Sequence of chain 2.A:
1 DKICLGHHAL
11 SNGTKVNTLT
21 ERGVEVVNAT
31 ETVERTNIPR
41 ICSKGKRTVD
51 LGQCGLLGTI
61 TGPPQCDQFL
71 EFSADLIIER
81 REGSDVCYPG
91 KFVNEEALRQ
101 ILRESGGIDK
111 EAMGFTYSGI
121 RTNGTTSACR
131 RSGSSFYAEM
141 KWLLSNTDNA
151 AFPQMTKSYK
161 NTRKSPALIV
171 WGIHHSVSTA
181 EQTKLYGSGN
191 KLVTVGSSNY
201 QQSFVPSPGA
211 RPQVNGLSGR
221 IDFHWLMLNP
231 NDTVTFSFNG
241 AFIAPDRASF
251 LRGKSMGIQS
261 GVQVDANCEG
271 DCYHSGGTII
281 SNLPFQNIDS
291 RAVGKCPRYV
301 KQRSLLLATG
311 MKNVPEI

Binding-site contacts:
Ligand atom N2 contacts residue ASN28 of chain 2.A at 3.0 Å (h-bond).
Ligand atom O5 contacts residue THR309 of chain 2.A at 4.1 Å.
Ligand atom C5 contacts residue ALA29 of chain 2.A at 4.5 Å (hydrophobic).
Ligand atom C3 contacts residue ASN28 of chain 2.A at 3.8 Å.
Ligand atom O7 contacts residue ASN28 of chain 2.A at 4.0 Å.
Ligand atom O5 contacts residue ASN28 of chain 2.A at 2.4 Å (h-bond).
Ligand atom C7 contacts residue ASN28 of chain 2.A at 3.7 Å.
Ligand atom C5 contacts residue ASN28 of chain 2.A at 3.6 Å.
Ligand atom O5 contacts residue ALA29 of chain 2.A at 4.1 Å.
Ligand atom C2 contacts residue ASN28 of chain 2.A at 2.5 Å.
Ligand atom C1 contacts residue THR309 of chain 2.A at 4.5 Å.
Ligand atom O6 contacts residue ALA29 of chain 2.A at 3.7 Å.
Ligand atom C4 contacts residue ASN28 of chain 2.A at 4.2 Å.
Ligand atom O6 contacts residue THR30 of chain 2.A at 3.1 Å (h-bond).
Ligand atom C1 contacts residue ASN28 of chain 2.A at 1.4 Å.
Ligand atom C6 contacts residue THR30 of chain 2.A at 3.2 Å.
Ligand atom C6 contacts residue ALA29 of chain 2.A at 4.2 Å (hydrophobic).

The protein below binds the small molecule below.
Small molecule (SMILES): CC(=O)N[C@@H]1[C@@H](O)[C@H](O)[C@@H](CO)O[C@H]1O